Sequence of chain 1.A:
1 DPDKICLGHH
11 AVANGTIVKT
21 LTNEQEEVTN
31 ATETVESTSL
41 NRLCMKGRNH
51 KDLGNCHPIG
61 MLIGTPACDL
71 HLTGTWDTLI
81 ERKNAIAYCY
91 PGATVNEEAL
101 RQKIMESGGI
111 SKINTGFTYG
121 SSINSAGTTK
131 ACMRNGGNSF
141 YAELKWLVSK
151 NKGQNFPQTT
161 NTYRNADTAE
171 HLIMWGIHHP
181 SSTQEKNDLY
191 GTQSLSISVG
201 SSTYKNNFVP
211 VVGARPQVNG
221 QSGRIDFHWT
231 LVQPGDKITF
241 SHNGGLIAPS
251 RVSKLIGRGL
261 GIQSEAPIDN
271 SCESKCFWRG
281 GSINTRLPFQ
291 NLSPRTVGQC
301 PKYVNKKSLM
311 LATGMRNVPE

Binding-site contacts:
Ligand atom N2 contacts residue ASN79 of chain 1.H at 4.3 Å.
Ligand atom C8 contacts residue CA1 of chain 1.Y at 4.4 Å.
Ligand atom C8 contacts residue ARG295 of chain 1.G at 4.3 Å.
Ligand atom C7 contacts residue ARG295 of chain 1.G at 4.5 Å.
Ligand atom C7 contacts residue ASN82 of chain 1.H at 3.7 Å.
Ligand atom O7 contacts residue ARG295 of chain 1.G at 4.1 Å.
Ligand atom O7 contacts residue ASN82 of chain 1.H at 4.0 Å.
Ligand atom O5 contacts residue ASN82 of chain 1.H at 2.4 Å (h-bond).
Ligand atom O7 contacts residue ASN79 of chain 1.H at 2.9 Å (h-bond).
Ligand atom O7 contacts residue GLU106 of chain 1.A at 3.0 Å (salt-bridge).
Ligand atom N2 contacts residue CA1 of chain 1.Y at 4.4 Å.
Ligand atom C4 contacts residue ASN82 of chain 1.H at 4.3 Å.
Ligand atom N2 contacts residue ASN82 of chain 1.H at 3.0 Å (h-bond).
Ligand atom O7 contacts residue ARG258 of chain 1.A at 4.5 Å.
Ligand atom O7 contacts residue CA1 of chain 1.Y at 2.3 Å.
Ligand atom C2 contacts residue ASN82 of chain 1.H at 2.5 Å.
Ligand atom C8 contacts residue HIS75 of chain 1.H at 3.3 Å.
Ligand atom C1 contacts residue ASN82 of chain 1.H at 1.5 Å.
Ligand atom C8 contacts residue GLY78 of chain 1.H at 4.0 Å.
Ligand atom C7 contacts residue CA1 of chain 1.Y at 3.5 Å.
Ligand atom O7 contacts residue HIS75 of chain 1.H at 4.2 Å.
Ligand atom C7 contacts residue HIS75 of chain 1.H at 4.2 Å.
Ligand atom C7 contacts residue GLU106 of chain 1.A at 4.1 Å.
Ligand atom C3 contacts residue ASN82 of chain 1.H at 3.8 Å.
Ligand atom C5 contacts residue ASN82 of chain 1.H at 3.7 Å.
Ligand atom C8 contacts residue ASN79 of chain 1.H at 3.1 Å.
Ligand atom C7 contacts residue ASN79 of chain 1.H at 3.2 Å.

A small-molecule ligand and the protein it binds are described below.
Small molecule (SMILES): CC(=O)N[C@H]1[C@H](O[C@H]2[C@H](O)[C@@H](NC(C)=O)CO[C@@H]2CO)O[C@H](CO)[C@@H](O)[C@@H]1O

Sequence of chain 1.G:
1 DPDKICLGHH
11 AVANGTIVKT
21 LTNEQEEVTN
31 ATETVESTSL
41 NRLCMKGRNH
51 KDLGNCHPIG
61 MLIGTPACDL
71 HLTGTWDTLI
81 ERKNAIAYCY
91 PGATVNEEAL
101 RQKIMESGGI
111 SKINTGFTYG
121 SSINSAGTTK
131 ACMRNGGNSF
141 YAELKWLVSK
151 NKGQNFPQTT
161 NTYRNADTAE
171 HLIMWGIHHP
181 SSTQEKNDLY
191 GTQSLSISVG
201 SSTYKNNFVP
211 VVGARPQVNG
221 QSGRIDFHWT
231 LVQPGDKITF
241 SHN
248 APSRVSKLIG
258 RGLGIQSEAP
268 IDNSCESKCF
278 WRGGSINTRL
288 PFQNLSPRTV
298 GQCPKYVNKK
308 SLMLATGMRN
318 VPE

Sequence of chain 1.H:
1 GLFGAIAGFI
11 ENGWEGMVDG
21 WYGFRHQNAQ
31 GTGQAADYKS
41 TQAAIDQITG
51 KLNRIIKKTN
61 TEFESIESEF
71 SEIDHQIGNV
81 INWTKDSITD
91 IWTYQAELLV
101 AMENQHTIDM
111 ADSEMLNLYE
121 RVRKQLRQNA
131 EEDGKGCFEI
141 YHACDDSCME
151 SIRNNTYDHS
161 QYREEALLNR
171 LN